The small molecule below binds the protein below.
Small molecule (SMILES): OC[C@H]1O[C@@H](O)[C@H](O)[C@@H](O)[C@@H]1O

Binding-site contacts:
Ligand atom C5 contacts residue SER85 of chain 1.A at 3.6 Å.
Ligand atom C3 contacts residue SER85 of chain 1.A at 3.8 Å.
Ligand atom O3 contacts residue PHE101 of chain 1.A at 3.7 Å.
Ligand atom O5 contacts residue SER85 of chain 1.A at 2.3 Å (h-bond).
Ligand atom C4 contacts residue SER85 of chain 1.A at 4.2 Å.
Ligand atom C2 contacts residue GLU82 of chain 1.A at 3.5 Å.
Ligand atom C2 contacts residue SER85 of chain 1.A at 2.4 Å.
Ligand atom O2 contacts residue GLU82 of chain 1.A at 2.8 Å (salt-bridge).
Ligand atom C1 contacts residue SER85 of chain 1.A at 1.4 Å.
Ligand atom C2 contacts residue PRO87 of chain 1.A at 4.4 Å (hydrophobic).
Ligand atom O5 contacts residue PRO87 of chain 1.A at 4.3 Å.
Ligand atom O2 contacts residue SER85 of chain 1.A at 2.9 Å (h-bond).
Ligand atom O3 contacts residue GLU82 of chain 1.A at 4.4 Å.

Sequence of chain 1.A:
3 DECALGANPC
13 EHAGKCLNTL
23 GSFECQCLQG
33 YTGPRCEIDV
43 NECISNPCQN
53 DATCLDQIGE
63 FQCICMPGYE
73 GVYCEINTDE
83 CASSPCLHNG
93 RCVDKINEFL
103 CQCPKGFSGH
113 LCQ